Binding-site contacts:
Ligand atom C1 contacts residue ILE63 of chain 1.A at 3.6 Å (hydrophobic).
Ligand atom C3 contacts residue BLG1 of chain 1.I at 3.8 Å.
Ligand atom C7 contacts residue LYS195 of chain 1.A at 3.9 Å.
Ligand atom C6 contacts residue GLU64 of chain 1.A at 3.4 Å.
Ligand atom O4 contacts residue GLU64 of chain 1.A at 2.5 Å (salt-bridge).
Ligand atom O3 contacts residue GLU64 of chain 1.A at 3.4 Å (salt-bridge).
Ligand atom C4 contacts residue GLU64 of chain 1.A at 3.2 Å.
Ligand atom N2 contacts residue GLU64 of chain 1.A at 2.8 Å (salt-bridge).
Ligand atom O7 contacts residue LYS195 of chain 1.A at 2.9 Å (salt-bridge).
Ligand atom O1 contacts residue TRP27 of chain 1.A at 3.1 Å (h-bond).
Ligand atom O6 contacts residue GLY66 of chain 1.A at 3.5 Å (h-bond).
Ligand atom C7 contacts residue GLN82 of chain 1.A at 3.4 Å.
Ligand atom O3 contacts residue BLG1 of chain 1.I at 3.0 Å (h-bond).
Ligand atom O5 contacts residue ILE63 of chain 1.A at 3.7 Å.
Ligand atom O7 contacts residue ARG191 of chain 1.A at 3.0 Å (salt-bridge).
Ligand atom O7 contacts residue BLG1 of chain 1.I at 3.4 Å (h-bond).
Ligand atom O3 contacts residue GLN82 of chain 1.A at 2.9 Å (h-bond).
Ligand atom O6 contacts residue LYS195 of chain 1.A at 3.3 Å (salt-bridge).
Ligand atom O6 contacts residue SER65 of chain 1.A at 3.4 Å.
Ligand atom C5 contacts residue GLU64 of chain 1.A at 3.6 Å.
Ligand atom O3 contacts residue SER73 of chain 1.A at 3.8 Å.
Ligand atom C7 contacts residue ARG191 of chain 1.A at 3.7 Å.
Ligand atom C1 contacts residue GLU64 of chain 1.A at 3.5 Å.
Ligand atom C3 contacts residue GLU64 of chain 1.A at 3.0 Å.
Ligand atom O3 contacts residue LYS195 of chain 1.A at 3.1 Å (salt-bridge).
Ligand atom C2 contacts residue LYS195 of chain 1.A at 3.6 Å.
Ligand atom C4 contacts residue BLG1 of chain 1.I at 3.6 Å.
Ligand atom O7 contacts residue TRP27 of chain 1.A at 3.7 Å.
Ligand atom C6 contacts residue GLN188 of chain 1.A at 3.6 Å.
Ligand atom C8 contacts residue ARG191 of chain 1.A at 3.6 Å.
Ligand atom O4 contacts residue GLN188 of chain 1.A at 3.5 Å (h-bond).
Ligand atom C7 contacts residue SER73 of chain 1.A at 3.8 Å.
Ligand atom C2 contacts residue GLU64 of chain 1.A at 3.4 Å.
Ligand atom C8 contacts residue GLN82 of chain 1.A at 3.5 Å.
Ligand atom O6 contacts residue ILE63 of chain 1.A at 3.9 Å.
Ligand atom C6 contacts residue ILE63 of chain 1.A at 3.6 Å (hydrophobic).
Ligand atom O7 contacts residue SER73 of chain 1.A at 3.2 Å.
Ligand atom O4 contacts residue BLG1 of chain 1.I at 2.7 Å (h-bond).
Ligand atom C3 contacts residue LYS195 of chain 1.A at 3.8 Å.
Ligand atom N2 contacts residue GLN82 of chain 1.A at 3.6 Å (h-bond).

This small molecule binds to this protein.
Small molecule (SMILES): CC(=O)N[C@@H]1[C@@H](O[C@H](C)C(=O)O)[C@H](O[C@@H]2O[C@H](CO)[C@@H](O)[C@H](O)[C@H]2NC(C)=O)[C@@H](CO)O[C@H]1O

Sequence of chain 1.A:
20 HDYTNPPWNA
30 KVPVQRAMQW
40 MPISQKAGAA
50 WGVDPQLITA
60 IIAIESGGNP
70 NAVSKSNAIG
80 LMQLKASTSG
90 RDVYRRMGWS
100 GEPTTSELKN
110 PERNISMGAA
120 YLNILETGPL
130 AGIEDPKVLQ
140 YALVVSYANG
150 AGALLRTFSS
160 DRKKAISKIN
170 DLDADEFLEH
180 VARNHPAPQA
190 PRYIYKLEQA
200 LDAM